Sequence of chain 23.A:
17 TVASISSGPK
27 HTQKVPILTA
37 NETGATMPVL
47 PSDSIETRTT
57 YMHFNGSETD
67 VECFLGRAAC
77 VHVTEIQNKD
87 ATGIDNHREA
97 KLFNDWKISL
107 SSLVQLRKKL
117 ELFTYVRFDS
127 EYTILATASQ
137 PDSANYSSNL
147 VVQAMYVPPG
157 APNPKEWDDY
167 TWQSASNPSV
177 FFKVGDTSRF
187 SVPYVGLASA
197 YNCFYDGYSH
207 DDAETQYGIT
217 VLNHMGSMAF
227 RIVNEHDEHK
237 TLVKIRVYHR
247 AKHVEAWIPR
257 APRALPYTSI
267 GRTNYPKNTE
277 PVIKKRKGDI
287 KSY

Binding-site contacts:
Ligand atom C2C contacts residue TYR197 of chain 23.A at 3.7 Å (hydrophobic).
Ligand atom N2 contacts residue LEU106 of chain 23.A at 3.8 Å.
Ligand atom N3A contacts residue TYR152 of chain 23.A at 3.5 Å.
Ligand atom C4B contacts residue PHE186 of chain 23.A at 3.6 Å (hydrophobic).
Ligand atom C1C contacts residue LEU106 of chain 23.A at 3.8 Å (hydrophobic).
Ligand atom C1C contacts residue TYR128 of chain 23.A at 3.7 Å (hydrophobic).
Ligand atom C6B contacts residue TYR128 of chain 23.A at 3.3 Å (hydrophobic).
Ligand atom C1B contacts residue ILE104 of chain 23.A at 4.0 Å (hydrophobic).
Ligand atom C1B contacts residue VAL188 of chain 23.A at 3.8 Å (hydrophobic).
Ligand atom O1 contacts residue LEU106 of chain 23.A at 3.8 Å.
Ligand atom C4 contacts residue TYR197 of chain 23.A at 3.8 Å (hydrophobic).
Ligand atom O1 contacts residue MET221 of chain 23.A at 3.9 Å.
Ligand atom C5 contacts residue LEU106 of chain 23.A at 3.8 Å (hydrophobic).
Ligand atom C5C contacts residue VAL191 of chain 23.A at 3.8 Å (hydrophobic).
Ligand atom C2A contacts residue TYR152 of chain 23.A at 3.6 Å (hydrophobic).
Ligand atom N3A contacts residue PHE186 of chain 23.A at 4.0 Å.
Ligand atom C3B contacts residue TYR152 of chain 23.A at 3.7 Å (hydrophobic).
Ligand atom C1B contacts residue TYR128 of chain 23.A at 3.6 Å (hydrophobic).
Ligand atom C5A contacts residue ALA150 of chain 23.A at 3.6 Å (hydrophobic).
Ligand atom C4 contacts residue LEU106 of chain 23.A at 3.9 Å (hydrophobic).
Ligand atom C2C contacts residue MET221 of chain 23.A at 4.0 Å (hydrophobic).
Ligand atom C4A contacts residue PRO174 of chain 23.A at 3.1 Å (hydrophobic).
Ligand atom O1A contacts residue PHE186 of chain 23.A at 3.0 Å.
Ligand atom C5B contacts residue MET224 of chain 23.A at 3.8 Å (hydrophobic).
Ligand atom C4C contacts residue VAL191 of chain 23.A at 3.0 Å (hydrophobic).
Ligand atom C4C contacts residue VAL188 of chain 23.A at 3.7 Å (hydrophobic).
Ligand atom C5B contacts residue PHE186 of chain 23.A at 3.9 Å (hydrophobic).
Ligand atom C5A contacts residue PHE186 of chain 23.A at 3.5 Å (hydrophobic).
Ligand atom C3C contacts residue TYR128 of chain 23.A at 3.4 Å (hydrophobic).
Ligand atom C6B contacts residue ILE104 of chain 23.A at 3.6 Å (hydrophobic).
Ligand atom C5B contacts residue TYR128 of chain 23.A at 4.0 Å (hydrophobic).
Ligand atom N3A contacts residue PRO174 of chain 23.A at 3.7 Å.
Ligand atom O1B contacts residue TYR128 of chain 23.A at 3.4 Å (h-bond).
Ligand atom C2A contacts residue PHE186 of chain 23.A at 3.3 Å (hydrophobic).
Ligand atom C3B contacts residue VAL188 of chain 23.A at 3.8 Å (hydrophobic).
Ligand atom C2B contacts residue VAL188 of chain 23.A at 3.5 Å (hydrophobic).
Ligand atom O1B contacts residue ILE104 of chain 23.A at 3.9 Å.
Ligand atom N3A contacts residue ALA24 of chain 23.C at 3.8 Å.
Ligand atom C4B contacts residue TYR152 of chain 23.A at 3.8 Å (hydrophobic).
Ligand atom C5A contacts residue VAL176 of chain 23.A at 3.6 Å (hydrophobic).

This small molecule binds to this protein.
Small molecule (SMILES): Cc1cc(CCCCCOc2ccc(C3=NCCO3)cc2)on1

Sequence of chain 23.C:
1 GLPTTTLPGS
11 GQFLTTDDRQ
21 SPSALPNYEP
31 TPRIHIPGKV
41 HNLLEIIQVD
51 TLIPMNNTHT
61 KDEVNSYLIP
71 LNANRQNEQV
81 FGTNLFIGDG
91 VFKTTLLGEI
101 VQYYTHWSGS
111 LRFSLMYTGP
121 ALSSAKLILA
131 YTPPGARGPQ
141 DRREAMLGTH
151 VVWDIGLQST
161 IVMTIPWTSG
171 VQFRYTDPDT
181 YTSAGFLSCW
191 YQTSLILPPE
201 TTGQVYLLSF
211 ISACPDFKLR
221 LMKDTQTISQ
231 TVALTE